Sequence of chain 1.V:
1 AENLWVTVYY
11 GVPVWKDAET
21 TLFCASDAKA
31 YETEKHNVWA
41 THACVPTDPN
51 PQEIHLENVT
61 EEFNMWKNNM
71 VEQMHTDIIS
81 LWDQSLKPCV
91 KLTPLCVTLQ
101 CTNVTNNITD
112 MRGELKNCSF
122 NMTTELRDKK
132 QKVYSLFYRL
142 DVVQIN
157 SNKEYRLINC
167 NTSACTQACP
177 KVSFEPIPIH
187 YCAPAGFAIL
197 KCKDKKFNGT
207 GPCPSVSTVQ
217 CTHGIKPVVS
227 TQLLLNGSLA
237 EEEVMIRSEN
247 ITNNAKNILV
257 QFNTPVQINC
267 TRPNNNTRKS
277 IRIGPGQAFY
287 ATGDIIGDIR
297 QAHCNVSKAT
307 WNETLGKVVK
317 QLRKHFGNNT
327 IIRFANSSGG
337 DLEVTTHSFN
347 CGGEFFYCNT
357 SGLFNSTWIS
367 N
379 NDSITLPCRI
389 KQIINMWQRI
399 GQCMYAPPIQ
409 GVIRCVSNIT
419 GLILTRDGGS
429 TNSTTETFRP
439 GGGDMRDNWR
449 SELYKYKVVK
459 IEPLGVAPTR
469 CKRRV

Binding-site contacts:
Ligand atom C7 contacts residue ASN265 of chain 1.V at 3.2 Å.
Ligand atom O5 contacts residue ARG412 of chain 1.V at 3.9 Å.
Ligand atom O6 contacts residue ARG412 of chain 1.V at 4.1 Å.
Ligand atom C4 contacts residue ASN265 of chain 1.V at 4.2 Å.
Ligand atom C3 contacts residue GLN263 of chain 1.V at 4.3 Å.
Ligand atom C8 contacts residue VAL302 of chain 1.V at 3.8 Å (hydrophobic).
Ligand atom C1 contacts residue ASN265 of chain 1.V at 1.4 Å.
Ligand atom C3 contacts residue ASN265 of chain 1.V at 3.6 Å.
Ligand atom C8 contacts residue SER303 of chain 1.V at 3.5 Å.
Ligand atom C8 contacts residue ASN265 of chain 1.V at 4.2 Å.
Ligand atom N2 contacts residue ASN265 of chain 1.V at 2.5 Å (h-bond).
Ligand atom C5 contacts residue GLN263 of chain 1.V at 4.4 Å.
Ligand atom C8 contacts residue ASN301 of chain 1.V at 4.4 Å.
Ligand atom O7 contacts residue ASN265 of chain 1.V at 3.5 Å (h-bond).
Ligand atom C2 contacts residue ASN265 of chain 1.V at 2.3 Å.
Ligand atom C5 contacts residue ASN265 of chain 1.V at 3.8 Å.
Ligand atom O5 contacts residue ASN265 of chain 1.V at 2.5 Å (h-bond).
Ligand atom N2 contacts residue GLN263 of chain 1.V at 4.2 Å.
Ligand atom C1 contacts residue GLN263 of chain 1.V at 4.1 Å.

The small molecule below binds the protein below.
Small molecule (SMILES): CC(=O)N[C@H]1[C@H](O[C@H]2[C@H](O)[C@@H](NC(C)=O)CO[C@@H]2CO)O[C@H](CO)[C@@H](O)[C@@H]1O